Sequence of chain 1.C:
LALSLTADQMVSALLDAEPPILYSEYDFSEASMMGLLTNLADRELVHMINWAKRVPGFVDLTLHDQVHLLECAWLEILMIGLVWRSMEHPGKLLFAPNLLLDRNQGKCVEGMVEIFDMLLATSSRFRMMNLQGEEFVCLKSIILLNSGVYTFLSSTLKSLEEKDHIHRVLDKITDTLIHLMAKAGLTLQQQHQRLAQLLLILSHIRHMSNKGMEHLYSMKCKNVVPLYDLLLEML

Binding-site contacts:
Ligand atom C18 contacts residue ALA57 of chain 1.C at 3.1 Å (hydrophobic).
Ligand atom C14 contacts residue THR54 of chain 1.C at 4.0 Å.
Ligand atom C16 contacts residue ASP58 of chain 1.C at 3.7 Å.
Ligand atom C13 contacts residue THR54 of chain 1.C at 3.7 Å.
Ligand atom C7 contacts residue ALA57 of chain 1.C at 4.1 Å (hydrophobic).
Ligand atom O1 contacts residue THR54 of chain 1.C at 3.2 Å.
Ligand atom C8 contacts residue GLU60 of chain 1.C at 4.1 Å.
Ligand atom C9 contacts residue LEU94 of chain 1.C at 4.1 Å (hydrophobic).
Ligand atom C17 contacts residue ASP58 of chain 1.C at 3.4 Å.
Ligand atom C13 contacts residue LEU232 of chain 1.C at 3.9 Å (hydrophobic).
Ligand atom C22 contacts residue MET128 of chain 1.C at 3.6 Å (hydrophobic).
Ligand atom C7 contacts residue PHE111 of chain 1.C at 3.9 Å (hydrophobic).
Ligand atom C6 contacts residue ALA57 of chain 1.C at 3.9 Å (hydrophobic).
Ligand atom C16 contacts residue TYR244 of chain 1.C at 3.9 Å (hydrophobic).
Ligand atom C24 contacts residue GLY228 of chain 1.C at 3.4 Å.
Ligand atom C1 contacts residue LEU135 of chain 1.C at 3.7 Å (hydrophobic).
Ligand atom C19 contacts residue ALA57 of chain 1.C at 3.3 Å (hydrophobic).
Ligand atom C6 contacts residue PHE111 of chain 1.C at 4.1 Å (hydrophobic).
Ligand atom C7 contacts residue LEU53 of chain 1.C at 4.0 Å (hydrophobic).
Ligand atom C1 contacts residue ILE131 of chain 1.C at 3.8 Å (hydrophobic).
Ligand atom C14 contacts residue ALA57 of chain 1.C at 4.0 Å (hydrophobic).
Ligand atom C17 contacts residue THR54 of chain 1.C at 3.5 Å.
Ligand atom C23 contacts residue LEU232 of chain 1.C at 3.8 Å (hydrophobic).
Ligand atom C22 contacts residue MET50 of chain 1.C at 4.0 Å (hydrophobic).
Ligand atom C24 contacts residue LEU232 of chain 1.C at 3.6 Å (hydrophobic).
Ligand atom C23 contacts residue MET235 of chain 1.C at 3.9 Å (hydrophobic).
Ligand atom C8 contacts residue PHE111 of chain 1.C at 3.9 Å (hydrophobic).
Ligand atom C2 contacts residue PHE111 of chain 1.C at 3.9 Å (hydrophobic).
Ligand atom C6 contacts residue LEU53 of chain 1.C at 3.6 Å (hydrophobic).
Ligand atom C15 contacts residue THR54 of chain 1.C at 3.5 Å.
Ligand atom C21 contacts residue MET128 of chain 1.C at 3.6 Å (hydrophobic).
Ligand atom C13 contacts residue MET50 of chain 1.C at 3.9 Å (hydrophobic).
Ligand atom C9 contacts residue PHE111 of chain 1.C at 4.0 Å (hydrophobic).
Ligand atom O2 contacts residue ASP58 of chain 1.C at 2.9 Å (salt-bridge).
Ligand atom C16 contacts residue THR54 of chain 1.C at 3.8 Å.
Ligand atom C18 contacts residue TRP90 of chain 1.C at 4.1 Å (hydrophobic).
Ligand atom C23 contacts residue GLY228 of chain 1.C at 4.1 Å.
Ligand atom C17 contacts residue TYR244 of chain 1.C at 3.5 Å (hydrophobic).
Ligand atom O2 contacts residue LEU243 of chain 1.C at 3.9 Å.
Ligand atom O2 contacts residue TYR244 of chain 1.C at 3.0 Å.

The protein below binds the small molecule below.
Small molecule (SMILES): CC/C(=C(\c1ccccc1)c1ccc(/C=C/C(=O)O)cc1)c1ccccc1